Binding-site contacts:
Ligand atom O2G contacts residue LYS371 of chain 1.A at 2.9 Å (salt-bridge).
Ligand atom O2B contacts residue LEU324 of chain 1.A at 3.8 Å.
Ligand atom O2A contacts residue MG1 of chain 1.G at 2.0 Å.
Ligand atom O1G contacts residue MG1 of chain 1.G at 1.9 Å.
Ligand atom O3G contacts residue MG1 of chain 1.G at 3.7 Å.
Ligand atom O3A contacts residue MG1 of chain 1.G at 3.5 Å.
Ligand atom PG contacts residue LYS371 of chain 1.A at 3.6 Å.
Ligand atom O3B contacts residue LYS371 of chain 1.A at 3.5 Å (salt-bridge).
Ligand atom PA contacts residue LYS371 of chain 1.A at 3.8 Å.
Ligand atom C5' contacts residue ASP493 of chain 1.A at 3.5 Å.
Ligand atom O3A contacts residue LYS371 of chain 1.A at 3.7 Å.
Ligand atom C2 contacts residue PHE375 of chain 1.A at 3.9 Å (hydrophobic).
Ligand atom C2' contacts residue GLU323 of chain 1.A at 3.8 Å.
Ligand atom C3' contacts residue PHE375 of chain 1.A at 3.8 Å (hydrophobic).
Ligand atom O1B contacts residue MG1 of chain 1.G at 2.1 Å.
Ligand atom C5 contacts residue PHE375 of chain 1.A at 3.3 Å (hydrophobic).
Ligand atom O2B contacts residue GLN321 of chain 1.A at 3.4 Å.
Ligand atom O2B contacts residue PHE375 of chain 1.A at 3.5 Å.
Ligand atom O3G contacts residue ARG367 of chain 1.A at 3.2 Å (salt-bridge).
Ligand atom O3B contacts residue HIS347 of chain 1.A at 3.2 Å (h-bond).
Ligand atom PB contacts residue HIS347 of chain 1.A at 3.7 Å.
Ligand atom O2B contacts residue HIS347 of chain 1.A at 2.9 Å (h-bond).
Ligand atom C2' contacts residue PHE375 of chain 1.A at 3.7 Å (hydrophobic).
Ligand atom O3A contacts residue PHE375 of chain 1.A at 3.5 Å.
Ligand atom PG contacts residue ARG367 of chain 1.A at 3.8 Å.
Ligand atom C4' contacts residue GLU323 of chain 1.A at 3.8 Å.
Ligand atom PG contacts residue MG1 of chain 1.G at 3.1 Å.
Ligand atom C4 contacts residue PHE375 of chain 1.A at 3.3 Å (hydrophobic).
Ligand atom N4 contacts residue PHE375 of chain 1.A at 3.7 Å.
Ligand atom O1A contacts residue LYS371 of chain 1.A at 2.7 Å (salt-bridge).
Ligand atom O3B contacts residue GLN321 of chain 1.A at 3.9 Å.
Ligand atom O3G contacts residue GLN321 of chain 1.A at 3.2 Å (h-bond).
Ligand atom O2G contacts residue ARG367 of chain 1.A at 2.8 Å (salt-bridge).
Ligand atom C6 contacts residue PHE375 of chain 1.A at 3.5 Å (hydrophobic).
Ligand atom PB contacts residue MG1 of chain 1.G at 3.0 Å.
Ligand atom PB contacts residue GLN321 of chain 1.A at 3.8 Å.
Ligand atom O1B contacts residue GLN321 of chain 1.A at 3.4 Å.
Ligand atom N3 contacts residue PHE375 of chain 1.A at 3.6 Å.
Ligand atom O3B contacts residue MG1 of chain 1.G at 3.5 Å.
Ligand atom PA contacts residue MG1 of chain 1.G at 3.2 Å.

Sequence of chain 1.A:
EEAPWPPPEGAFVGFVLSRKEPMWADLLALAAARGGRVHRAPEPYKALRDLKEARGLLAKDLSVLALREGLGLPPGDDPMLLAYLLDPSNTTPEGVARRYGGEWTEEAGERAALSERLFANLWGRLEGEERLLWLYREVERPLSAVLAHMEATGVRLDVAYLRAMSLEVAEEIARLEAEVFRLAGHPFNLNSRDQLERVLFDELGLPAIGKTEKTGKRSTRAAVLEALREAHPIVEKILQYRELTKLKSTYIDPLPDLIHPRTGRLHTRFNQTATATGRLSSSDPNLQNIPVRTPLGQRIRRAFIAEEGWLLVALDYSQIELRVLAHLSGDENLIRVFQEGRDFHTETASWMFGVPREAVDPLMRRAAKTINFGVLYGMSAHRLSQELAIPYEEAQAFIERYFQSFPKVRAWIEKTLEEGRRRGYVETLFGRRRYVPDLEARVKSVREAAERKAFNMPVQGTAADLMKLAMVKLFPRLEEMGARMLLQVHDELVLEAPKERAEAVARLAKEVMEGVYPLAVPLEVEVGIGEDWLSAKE

A small-molecule ligand and the protein it binds are described below.
Small molecule (SMILES): Nc1ccn([C@H]2CC[C@@H](CO[P](=O)(O)O[P](=O)(O)OP(=O)(O)O)O2)c(=O)n1